Binding-site contacts:
Ligand atom C3 contacts residue ASN703 of chain 1.A at 3.8 Å.
Ligand atom O7 contacts residue ASN703 of chain 1.A at 3.1 Å (h-bond).
Ligand atom C7 contacts residue TYR699 of chain 1.A at 4.2 Å (hydrophobic).
Ligand atom C4 contacts residue ASN703 of chain 1.A at 4.3 Å.
Ligand atom C7 contacts residue GLY617 of chain 1.A at 3.9 Å.
Ligand atom N2 contacts residue ASN703 of chain 1.A at 2.9 Å (h-bond).
Ligand atom C8 contacts residue GLY617 of chain 1.A at 4.2 Å.
Ligand atom O7 contacts residue GLY617 of chain 1.A at 3.9 Å.
Ligand atom O3 contacts residue GLY617 of chain 1.A at 4.1 Å.
Ligand atom C7 contacts residue ASN703 of chain 1.A at 3.2 Å.
Ligand atom O5 contacts residue ASN703 of chain 1.A at 2.4 Å (h-bond).
Ligand atom N2 contacts residue GLY617 of chain 1.A at 4.3 Å.
Ligand atom C5 contacts residue ASN703 of chain 1.A at 3.7 Å.
Ligand atom O5 contacts residue ASN702 of chain 1.A at 4.3 Å.
Ligand atom C2 contacts residue ASN703 of chain 1.A at 2.5 Å.
Ligand atom C1 contacts residue ASN703 of chain 1.A at 1.4 Å.
Ligand atom N2 contacts residue TYR699 of chain 1.A at 4.3 Å.
Ligand atom C8 contacts residue TYR699 of chain 1.A at 3.6 Å (hydrophobic).
Ligand atom C8 contacts residue ASN703 of chain 1.A at 4.4 Å.

Sequence of chain 1.A:
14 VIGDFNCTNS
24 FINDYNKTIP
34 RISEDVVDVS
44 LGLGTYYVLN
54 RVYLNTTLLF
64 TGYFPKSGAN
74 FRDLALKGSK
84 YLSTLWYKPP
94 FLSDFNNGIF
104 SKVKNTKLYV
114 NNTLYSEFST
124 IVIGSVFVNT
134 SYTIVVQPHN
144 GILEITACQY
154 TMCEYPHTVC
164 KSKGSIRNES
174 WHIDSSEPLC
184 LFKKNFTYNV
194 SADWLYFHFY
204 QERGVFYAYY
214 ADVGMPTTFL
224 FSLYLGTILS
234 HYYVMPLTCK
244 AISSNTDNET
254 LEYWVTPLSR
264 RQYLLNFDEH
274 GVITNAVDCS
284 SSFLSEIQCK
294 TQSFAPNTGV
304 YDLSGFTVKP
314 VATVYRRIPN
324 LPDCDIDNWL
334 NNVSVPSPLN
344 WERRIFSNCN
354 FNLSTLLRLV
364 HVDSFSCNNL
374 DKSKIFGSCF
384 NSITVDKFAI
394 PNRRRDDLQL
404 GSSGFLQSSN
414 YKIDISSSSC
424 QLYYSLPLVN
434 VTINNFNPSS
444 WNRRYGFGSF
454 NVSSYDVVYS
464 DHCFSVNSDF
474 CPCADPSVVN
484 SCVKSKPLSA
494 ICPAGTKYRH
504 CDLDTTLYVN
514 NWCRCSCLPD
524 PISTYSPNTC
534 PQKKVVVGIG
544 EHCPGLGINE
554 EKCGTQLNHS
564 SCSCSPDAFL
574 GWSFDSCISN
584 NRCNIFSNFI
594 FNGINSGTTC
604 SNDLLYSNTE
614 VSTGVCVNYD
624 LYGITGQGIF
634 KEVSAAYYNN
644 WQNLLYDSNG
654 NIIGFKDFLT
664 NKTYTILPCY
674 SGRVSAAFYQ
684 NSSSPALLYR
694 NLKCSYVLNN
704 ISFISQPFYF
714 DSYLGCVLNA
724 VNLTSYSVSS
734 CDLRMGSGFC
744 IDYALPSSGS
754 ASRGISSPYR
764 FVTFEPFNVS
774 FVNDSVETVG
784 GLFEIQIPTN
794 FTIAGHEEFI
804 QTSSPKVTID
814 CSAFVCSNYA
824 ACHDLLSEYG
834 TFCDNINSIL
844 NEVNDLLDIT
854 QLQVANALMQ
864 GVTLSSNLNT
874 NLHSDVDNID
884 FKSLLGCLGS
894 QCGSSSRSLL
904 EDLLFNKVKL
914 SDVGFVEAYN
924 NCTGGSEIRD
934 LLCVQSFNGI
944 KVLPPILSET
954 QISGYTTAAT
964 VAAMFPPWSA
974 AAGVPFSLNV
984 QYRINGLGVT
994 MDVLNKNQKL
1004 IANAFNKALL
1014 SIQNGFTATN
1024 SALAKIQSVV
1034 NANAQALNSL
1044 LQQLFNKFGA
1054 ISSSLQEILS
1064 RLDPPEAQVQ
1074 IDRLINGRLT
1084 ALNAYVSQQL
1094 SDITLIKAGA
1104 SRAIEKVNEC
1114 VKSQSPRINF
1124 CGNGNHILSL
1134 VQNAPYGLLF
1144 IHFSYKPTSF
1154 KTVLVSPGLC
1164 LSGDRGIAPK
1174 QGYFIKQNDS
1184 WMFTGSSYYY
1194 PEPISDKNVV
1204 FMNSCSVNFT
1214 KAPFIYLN

This protein binds this small molecule.
Small molecule (SMILES): CC(=O)N[C@@H]1[C@@H](O)[C@H](O)[C@@H](CO)O[C@H]1O